Sequence of chain 16.A:
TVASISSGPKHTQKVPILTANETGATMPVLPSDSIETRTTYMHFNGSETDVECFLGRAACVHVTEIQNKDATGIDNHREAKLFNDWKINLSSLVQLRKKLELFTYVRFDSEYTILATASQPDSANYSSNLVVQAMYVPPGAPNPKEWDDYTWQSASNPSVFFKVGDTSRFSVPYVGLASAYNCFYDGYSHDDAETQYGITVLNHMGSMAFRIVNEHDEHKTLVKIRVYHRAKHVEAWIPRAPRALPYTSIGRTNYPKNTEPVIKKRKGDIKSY

Binding-site contacts:
Ligand atom O1A contacts residue PHE186 of chain 16.A at 3.0 Å.
Ligand atom C5A contacts residue PHE186 of chain 16.A at 3.5 Å (hydrophobic).
Ligand atom C4B contacts residue TYR152 of chain 16.A at 3.8 Å (hydrophobic).
Ligand atom O1B contacts residue TYR128 of chain 16.A at 3.4 Å (h-bond).
Ligand atom C1C contacts residue TYR128 of chain 16.A at 3.7 Å (hydrophobic).
Ligand atom C1B contacts residue ILE104 of chain 16.A at 4.0 Å (hydrophobic).
Ligand atom C4A contacts residue PRO174 of chain 16.A at 3.1 Å (hydrophobic).
Ligand atom C3C contacts residue TYR128 of chain 16.A at 3.4 Å (hydrophobic).
Ligand atom C5A contacts residue VAL176 of chain 16.A at 3.6 Å (hydrophobic).
Ligand atom C2C contacts residue TYR197 of chain 16.A at 3.7 Å (hydrophobic).
Ligand atom C6B contacts residue TYR128 of chain 16.A at 3.3 Å (hydrophobic).
Ligand atom C3 contacts residue ASN219 of chain 16.A at 4.0 Å.
Ligand atom O1 contacts residue LEU106 of chain 16.A at 3.7 Å.
Ligand atom C4C contacts residue VAL188 of chain 16.A at 3.7 Å (hydrophobic).
Ligand atom N2 contacts residue LEU106 of chain 16.A at 3.8 Å.
Ligand atom N3A contacts residue PRO174 of chain 16.A at 3.7 Å.
Ligand atom O1B contacts residue ILE104 of chain 16.A at 3.9 Å.
Ligand atom C1C contacts residue LEU106 of chain 16.A at 3.8 Å (hydrophobic).
Ligand atom N3A contacts residue TYR152 of chain 16.A at 3.5 Å.
Ligand atom N3A contacts residue PHE186 of chain 16.A at 4.0 Å.
Ligand atom C1B contacts residue VAL188 of chain 16.A at 3.8 Å (hydrophobic).
Ligand atom C3B contacts residue TYR152 of chain 16.A at 3.7 Å (hydrophobic).
Ligand atom N2 contacts residue ASN219 of chain 16.A at 3.8 Å.
Ligand atom C4B contacts residue PHE186 of chain 16.A at 3.6 Å (hydrophobic).
Ligand atom C5B contacts residue MET224 of chain 16.A at 3.8 Å (hydrophobic).
Ligand atom C3B contacts residue VAL188 of chain 16.A at 3.8 Å (hydrophobic).
Ligand atom C6B contacts residue ILE104 of chain 16.A at 3.6 Å (hydrophobic).
Ligand atom N3A contacts residue ALA24 of chain 16.C at 3.8 Å.
Ligand atom C1B contacts residue TYR128 of chain 16.A at 3.6 Å (hydrophobic).
Ligand atom C2B contacts residue VAL188 of chain 16.A at 3.5 Å (hydrophobic).
Ligand atom C4 contacts residue LEU106 of chain 16.A at 3.9 Å (hydrophobic).
Ligand atom O1 contacts residue MET221 of chain 16.A at 3.9 Å.
Ligand atom C4C contacts residue VAL191 of chain 16.A at 3.0 Å (hydrophobic).
Ligand atom C4 contacts residue TYR197 of chain 16.A at 3.8 Å (hydrophobic).
Ligand atom C5 contacts residue LEU106 of chain 16.A at 3.8 Å (hydrophobic).
Ligand atom C5B contacts residue PHE186 of chain 16.A at 3.9 Å (hydrophobic).
Ligand atom C5C contacts residue VAL191 of chain 16.A at 3.8 Å (hydrophobic).
Ligand atom C2A contacts residue PHE186 of chain 16.A at 3.3 Å (hydrophobic).
Ligand atom C31 contacts residue ASN219 of chain 16.A at 3.3 Å.
Ligand atom C2A contacts residue TYR152 of chain 16.A at 3.6 Å (hydrophobic).

This small molecule binds to this protein.
Small molecule (SMILES): Cc1cc(CCCCCOc2ccc(C3=NCCO3)cc2)on1

Sequence of chain 16.C:
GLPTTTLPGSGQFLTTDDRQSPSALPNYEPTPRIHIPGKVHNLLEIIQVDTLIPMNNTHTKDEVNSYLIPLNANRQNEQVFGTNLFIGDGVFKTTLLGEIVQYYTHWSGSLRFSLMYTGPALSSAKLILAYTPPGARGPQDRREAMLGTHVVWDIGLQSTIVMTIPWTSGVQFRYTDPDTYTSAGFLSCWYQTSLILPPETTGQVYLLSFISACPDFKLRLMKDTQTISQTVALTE